Binding-site contacts:
Ligand atom CAU contacts residue PHE456 of chain 1.B at 3.9 Å (hydrophobic).
Ligand atom CAO contacts residue ASP137 of chain 1.B at 3.5 Å.
Ligand atom OAE contacts residue PHE456 of chain 1.B at 3.9 Å.
Ligand atom CAM contacts residue ASN459 of chain 1.B at 3.6 Å.
Ligand atom CAS contacts residue SER227 of chain 1.B at 3.4 Å.
Ligand atom CAB contacts residue THR134 of chain 1.B at 3.7 Å.
Ligand atom NAP contacts residue ASP137 of chain 1.B at 2.4 Å (salt-bridge).
Ligand atom CAZ contacts residue ASN478 of chain 1.B at 2.8 Å.
Ligand atom CAI contacts residue CYS215 of chain 1.B at 3.9 Å (hydrophobic).
Ligand atom CAC contacts residue PHE217 of chain 1.B at 3.5 Å (hydrophobic).
Ligand atom CAK contacts residue VAL141 of chain 1.B at 3.7 Å (hydrophobic).
Ligand atom OAF contacts residue ASP137 of chain 1.B at 3.2 Å (salt-bridge).
Ligand atom OAD contacts residue ASN459 of chain 1.B at 2.7 Å (h-bond).
Ligand atom NAQ contacts residue SER227 of chain 1.B at 3.0 Å (h-bond).
Ligand atom OAE contacts residue SER231 of chain 1.B at 3.0 Å (h-bond).
Ligand atom OAD contacts residue ALA224 of chain 1.B at 3.7 Å.
Ligand atom CAS contacts residue ASN459 of chain 1.B at 3.2 Å.
Ligand atom OAE contacts residue SER227 of chain 1.B at 3.4 Å.
Ligand atom CAL contacts residue VAL141 of chain 1.B at 3.8 Å (hydrophobic).
Ligand atom CBA contacts residue ASP137 of chain 1.B at 3.1 Å.
Ligand atom CAS contacts residue PHE217 of chain 1.B at 3.8 Å (hydrophobic).
Ligand atom CAC contacts residue ASN478 of chain 1.B at 4.0 Å.
Ligand atom CAH contacts residue ILE475 of chain 1.B at 3.5 Å (hydrophobic).
Ligand atom OAF contacts residue ASN478 of chain 1.B at 2.6 Å (h-bond).
Ligand atom NAP contacts residue TYR482 of chain 1.B at 3.8 Å.
Ligand atom OAR contacts residue PHE217 of chain 1.B at 3.5 Å.
Ligand atom CBA contacts residue ASN478 of chain 1.B at 3.9 Å.
Ligand atom CAB contacts residue ASP137 of chain 1.B at 3.0 Å.
Ligand atom NAP contacts residue ASN478 of chain 1.B at 2.9 Å (h-bond).
Ligand atom CAK contacts residue PHE456 of chain 1.B at 3.9 Å (hydrophobic).
Ligand atom CAM contacts residue PHE217 of chain 1.B at 3.4 Å (hydrophobic).
Ligand atom CAM contacts residue TYR474 of chain 1.B at 3.6 Å (hydrophobic).
Ligand atom CAN contacts residue ASP137 of chain 1.B at 2.6 Å.
Ligand atom CAZ contacts residue ASP137 of chain 1.B at 3.6 Å.
Ligand atom CAA contacts residue TRP133 of chain 1.B at 3.5 Å (hydrophobic).
Ligand atom CAB contacts residue PHE217 of chain 1.B at 3.8 Å (hydrophobic).
Ligand atom OAR contacts residue PHE455 of chain 1.B at 3.9 Å.
Ligand atom CAN contacts residue ASN478 of chain 1.B at 3.5 Å.
Ligand atom CAZ contacts residue PHE455 of chain 1.B at 4.0 Å (hydrophobic).
Ligand atom OAD contacts residue SER227 of chain 1.B at 2.9 Å (h-bond).

Sequence of chain 1.B:
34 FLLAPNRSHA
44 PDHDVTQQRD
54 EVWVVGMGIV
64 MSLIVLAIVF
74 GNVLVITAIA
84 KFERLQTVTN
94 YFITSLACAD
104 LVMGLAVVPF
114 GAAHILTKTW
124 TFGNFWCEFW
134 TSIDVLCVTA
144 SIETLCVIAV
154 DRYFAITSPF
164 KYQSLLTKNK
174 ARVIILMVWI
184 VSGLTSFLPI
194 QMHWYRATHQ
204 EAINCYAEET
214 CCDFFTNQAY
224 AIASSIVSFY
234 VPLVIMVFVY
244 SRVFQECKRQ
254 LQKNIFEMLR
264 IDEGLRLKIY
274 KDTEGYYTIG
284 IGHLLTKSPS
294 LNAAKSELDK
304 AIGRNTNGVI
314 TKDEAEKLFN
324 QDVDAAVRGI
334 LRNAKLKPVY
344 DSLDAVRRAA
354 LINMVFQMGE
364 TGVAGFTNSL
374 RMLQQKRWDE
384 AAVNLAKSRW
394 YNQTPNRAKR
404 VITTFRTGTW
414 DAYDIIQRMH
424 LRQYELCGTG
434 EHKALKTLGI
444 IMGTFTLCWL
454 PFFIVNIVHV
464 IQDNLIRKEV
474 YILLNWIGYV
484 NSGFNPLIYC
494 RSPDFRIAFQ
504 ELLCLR

A protein and the small-molecule ligand that binds it are described below.
Small molecule (SMILES): Cc1ccccc1CC(C)(C)NC[C@H](O)c1ccc(O)c2c1OCC(=O)N2